Binding-site contacts:
Ligand atom C1 contacts residue GLN895 of chain 1.A at 4.3 Å.
Ligand atom C4 contacts residue ALA706 of chain 1.C at 4.1 Å (hydrophobic).
Ligand atom N2 contacts residue ASN1074 of chain 1.C at 2.5 Å (h-bond).
Ligand atom C1 contacts residue ALA706 of chain 1.C at 4.4 Å (hydrophobic).
Ligand atom O5 contacts residue ASN1074 of chain 1.C at 2.4 Å (h-bond).
Ligand atom C8 contacts residue ALA706 of chain 1.C at 3.8 Å (hydrophobic).
Ligand atom O7 contacts residue ASN1074 of chain 1.C at 3.9 Å.
Ligand atom C4 contacts residue ASN1074 of chain 1.C at 4.2 Å.
Ligand atom C7 contacts residue ALA706 of chain 1.C at 3.9 Å (hydrophobic).
Ligand atom C8 contacts residue ASN1074 of chain 1.C at 3.3 Å.
Ligand atom C8 contacts residue SER704 of chain 1.C at 4.1 Å.
Ligand atom C2 contacts residue ASN1074 of chain 1.C at 2.5 Å.
Ligand atom C1 contacts residue ASN1074 of chain 1.C at 1.4 Å.
Ligand atom C3 contacts residue ALA706 of chain 1.C at 4.2 Å (hydrophobic).
Ligand atom N2 contacts residue ALA706 of chain 1.C at 3.7 Å.
Ligand atom C5 contacts residue ASN1074 of chain 1.C at 3.7 Å.
Ligand atom C3 contacts residue ASN1074 of chain 1.C at 3.8 Å.
Ligand atom C5 contacts residue ALA706 of chain 1.C at 4.2 Å (hydrophobic).
Ligand atom C7 contacts residue ASN1074 of chain 1.C at 3.0 Å.
Ligand atom C8 contacts residue VAL705 of chain 1.C at 4.4 Å (hydrophobic).
Ligand atom O4 contacts residue ALA706 of chain 1.C at 3.3 Å.

Sequence of chain 1.A:
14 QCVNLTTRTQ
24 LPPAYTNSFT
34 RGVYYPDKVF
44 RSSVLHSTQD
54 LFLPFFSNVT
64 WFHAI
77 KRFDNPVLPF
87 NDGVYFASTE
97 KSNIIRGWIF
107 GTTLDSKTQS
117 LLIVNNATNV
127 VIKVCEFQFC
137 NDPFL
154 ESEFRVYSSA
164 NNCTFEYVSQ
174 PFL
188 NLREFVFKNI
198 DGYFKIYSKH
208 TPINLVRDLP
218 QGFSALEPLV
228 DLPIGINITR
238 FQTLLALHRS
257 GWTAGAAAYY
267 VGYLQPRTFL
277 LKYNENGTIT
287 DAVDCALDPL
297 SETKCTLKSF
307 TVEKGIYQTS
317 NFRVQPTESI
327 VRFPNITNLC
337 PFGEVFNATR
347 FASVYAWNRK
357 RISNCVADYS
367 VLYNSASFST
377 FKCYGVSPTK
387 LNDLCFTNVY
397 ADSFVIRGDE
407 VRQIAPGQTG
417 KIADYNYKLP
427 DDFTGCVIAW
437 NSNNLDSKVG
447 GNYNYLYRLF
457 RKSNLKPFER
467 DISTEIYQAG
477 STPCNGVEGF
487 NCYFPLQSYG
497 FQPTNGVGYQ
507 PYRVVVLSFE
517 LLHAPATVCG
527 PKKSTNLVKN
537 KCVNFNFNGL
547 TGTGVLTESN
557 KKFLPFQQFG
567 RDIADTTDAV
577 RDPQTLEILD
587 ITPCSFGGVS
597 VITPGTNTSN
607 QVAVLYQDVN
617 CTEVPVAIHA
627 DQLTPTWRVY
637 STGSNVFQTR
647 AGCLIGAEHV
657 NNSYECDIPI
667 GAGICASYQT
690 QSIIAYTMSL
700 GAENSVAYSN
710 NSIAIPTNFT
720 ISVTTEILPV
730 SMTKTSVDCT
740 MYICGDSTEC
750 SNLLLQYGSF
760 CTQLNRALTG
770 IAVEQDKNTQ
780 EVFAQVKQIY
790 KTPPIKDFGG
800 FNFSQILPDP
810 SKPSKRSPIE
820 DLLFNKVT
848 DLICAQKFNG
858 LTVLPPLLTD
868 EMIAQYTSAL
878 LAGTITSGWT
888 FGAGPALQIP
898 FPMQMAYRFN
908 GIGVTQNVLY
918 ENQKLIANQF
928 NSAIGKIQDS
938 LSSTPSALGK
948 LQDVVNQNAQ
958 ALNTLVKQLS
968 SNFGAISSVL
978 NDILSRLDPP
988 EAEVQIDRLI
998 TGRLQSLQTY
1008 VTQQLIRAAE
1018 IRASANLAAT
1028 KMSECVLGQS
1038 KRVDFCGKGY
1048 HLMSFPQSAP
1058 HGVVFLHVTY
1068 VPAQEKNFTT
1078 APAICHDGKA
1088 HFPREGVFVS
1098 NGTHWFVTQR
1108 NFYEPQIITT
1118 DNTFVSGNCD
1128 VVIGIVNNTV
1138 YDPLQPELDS

Sequence of chain 1.C:
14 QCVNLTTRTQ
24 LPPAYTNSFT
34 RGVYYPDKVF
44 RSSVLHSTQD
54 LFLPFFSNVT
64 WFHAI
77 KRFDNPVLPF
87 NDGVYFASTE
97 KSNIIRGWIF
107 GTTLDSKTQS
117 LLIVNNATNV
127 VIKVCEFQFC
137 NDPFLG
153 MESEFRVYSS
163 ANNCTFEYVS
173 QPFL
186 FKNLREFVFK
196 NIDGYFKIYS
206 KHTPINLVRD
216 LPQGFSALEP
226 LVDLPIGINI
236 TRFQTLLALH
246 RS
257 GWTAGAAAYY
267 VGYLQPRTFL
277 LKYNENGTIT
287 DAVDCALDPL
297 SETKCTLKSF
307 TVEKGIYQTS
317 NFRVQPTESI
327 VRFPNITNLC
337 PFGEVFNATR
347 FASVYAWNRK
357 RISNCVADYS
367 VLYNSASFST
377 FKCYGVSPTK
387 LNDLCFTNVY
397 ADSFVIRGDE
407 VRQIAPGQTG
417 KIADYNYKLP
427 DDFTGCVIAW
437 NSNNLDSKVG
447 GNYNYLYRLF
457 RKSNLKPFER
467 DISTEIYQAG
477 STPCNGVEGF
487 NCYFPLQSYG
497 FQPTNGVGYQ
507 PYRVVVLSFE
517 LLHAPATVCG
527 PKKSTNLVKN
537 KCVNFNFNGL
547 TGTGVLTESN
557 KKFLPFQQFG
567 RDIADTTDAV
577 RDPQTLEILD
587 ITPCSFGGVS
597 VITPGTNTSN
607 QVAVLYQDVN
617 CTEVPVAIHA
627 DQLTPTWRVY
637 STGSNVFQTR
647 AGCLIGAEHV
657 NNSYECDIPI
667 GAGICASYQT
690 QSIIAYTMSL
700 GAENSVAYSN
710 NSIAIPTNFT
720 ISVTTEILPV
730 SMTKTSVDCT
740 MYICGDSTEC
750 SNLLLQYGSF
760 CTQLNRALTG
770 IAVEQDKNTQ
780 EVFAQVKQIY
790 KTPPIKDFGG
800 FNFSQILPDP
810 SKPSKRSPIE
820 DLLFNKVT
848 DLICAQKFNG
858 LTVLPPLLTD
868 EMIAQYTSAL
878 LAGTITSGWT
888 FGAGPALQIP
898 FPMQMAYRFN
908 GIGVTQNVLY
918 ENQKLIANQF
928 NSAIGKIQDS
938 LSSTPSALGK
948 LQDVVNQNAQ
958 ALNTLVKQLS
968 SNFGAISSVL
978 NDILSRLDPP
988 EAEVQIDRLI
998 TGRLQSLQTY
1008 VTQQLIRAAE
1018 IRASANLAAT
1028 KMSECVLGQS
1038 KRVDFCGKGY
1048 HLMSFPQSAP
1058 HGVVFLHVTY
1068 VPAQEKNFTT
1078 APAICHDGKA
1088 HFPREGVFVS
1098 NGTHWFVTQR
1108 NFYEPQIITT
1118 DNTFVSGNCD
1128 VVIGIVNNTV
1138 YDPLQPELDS

A small-molecule ligand and the protein it binds are described below.
Small molecule (SMILES): CC(=O)N[C@H]1[C@H](O[C@H]2[C@H](O)[C@@H](NC(C)=O)CO[C@@H]2CO)O[C@H](CO)[C@@H](O)[C@@H]1O